The protein below binds the small molecule below.
Small molecule (SMILES): Nc1ncnc2c1ncn2[C@@H]1O[C@@H]2CO[P](=O)(O)O[C@H]3[C@@H](O)[C@H](n4cnc5c(N)ncnc54)O[C@@H]3CO[P](=O)(O)O[C@H]2[C@H]1O

Binding-site contacts:
Ligand atom N9 contacts residue ARG37 of chain 1.A at 3.6 Å.
Ligand atom C4' contacts residue ASP35 of chain 1.B at 3.7 Å.
Ligand atom O1P1 contacts residue ARG37 of chain 1.B at 2.6 Å (salt-bridge).
Ligand atom N7 contacts residue ILE31 of chain 1.B at 3.6 Å.
Ligand atom N1 contacts residue ASN43 of chain 1.B at 3.6 Å.
Ligand atom C51 contacts residue ILE31 of chain 1.A at 3.4 Å (hydrophobic).
Ligand atom N1 contacts residue ILE44 of chain 1.B at 3.0 Å (h-bond).
Ligand atom O2'1 contacts residue ASP35 of chain 1.A at 2.9 Å (salt-bridge).
Ligand atom O2' contacts residue ASP35 of chain 1.B at 3.0 Å (salt-bridge).
Ligand atom O2'1 contacts residue ILE36 of chain 1.A at 3.6 Å.
Ligand atom C2 contacts residue ILE42 of chain 1.B at 3.2 Å (hydrophobic).
Ligand atom C8 contacts residue PRO59 of chain 1.B at 3.7 Å (hydrophobic).
Ligand atom N31 contacts residue ARG37 of chain 1.A at 3.1 Å (salt-bridge).
Ligand atom N7 contacts residue ARG37 of chain 1.A at 2.9 Å (salt-bridge).
Ligand atom O4' contacts residue ILE32 of chain 1.B at 3.5 Å.
Ligand atom C21 contacts residue ARG37 of chain 1.A at 3.5 Å.
Ligand atom N6 contacts residue ARG37 of chain 1.A at 3.4 Å (salt-bridge).
Ligand atom C81 contacts residue PRO59 of chain 1.A at 3.5 Å (hydrophobic).
Ligand atom N6 contacts residue ILE44 of chain 1.B at 3.2 Å (h-bond).
Ligand atom N61 contacts residue ILE44 of chain 1.A at 2.8 Å (h-bond).
Ligand atom N6 contacts residue ASN43 of chain 1.B at 3.5 Å (h-bond).
Ligand atom O1P contacts residue ARG37 of chain 1.A at 3.2 Å (salt-bridge).
Ligand atom O2' contacts residue ARG37 of chain 1.B at 3.4 Å (salt-bridge).
Ligand atom C8 contacts residue ARG37 of chain 1.A at 3.3 Å.
Ligand atom C5 contacts residue ILE31 of chain 1.B at 3.5 Å (hydrophobic).
Ligand atom N7 contacts residue PRO59 of chain 1.B at 3.6 Å.
Ligand atom N11 contacts residue ARG37 of chain 1.A at 3.4 Å (salt-bridge).
Ligand atom C61 contacts residue ARG37 of chain 1.A at 3.4 Å.
Ligand atom C5 contacts residue ARG37 of chain 1.A at 3.2 Å.
Ligand atom O2P1 contacts residue ARG37 of chain 1.B at 3.3 Å (salt-bridge).
Ligand atom O2' contacts residue ALA38 of chain 1.B at 3.2 Å (h-bond).
Ligand atom N11 contacts residue ILE44 of chain 1.A at 3.0 Å (h-bond).
Ligand atom C2 contacts residue ARG37 of chain 1.B at 3.6 Å.
Ligand atom C51 contacts residue ARG37 of chain 1.A at 3.6 Å.
Ligand atom C4'1 contacts residue ASP35 of chain 1.A at 3.6 Å.
Ligand atom N3 contacts residue ARG37 of chain 1.B at 3.2 Å (salt-bridge).
Ligand atom C21 contacts residue ILE42 of chain 1.A at 3.4 Å (hydrophobic).
Ligand atom O2'1 contacts residue ALA38 of chain 1.A at 3.1 Å (h-bond).
Ligand atom N71 contacts residue ILE31 of chain 1.A at 3.4 Å.
Ligand atom O2'1 contacts residue ARG37 of chain 1.A at 3.3 Å (salt-bridge).

Sequence of chain 1.B:
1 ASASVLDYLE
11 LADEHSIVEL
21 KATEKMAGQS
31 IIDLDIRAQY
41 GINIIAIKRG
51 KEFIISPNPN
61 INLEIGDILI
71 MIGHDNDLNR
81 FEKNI

Sequence of chain 1.A:
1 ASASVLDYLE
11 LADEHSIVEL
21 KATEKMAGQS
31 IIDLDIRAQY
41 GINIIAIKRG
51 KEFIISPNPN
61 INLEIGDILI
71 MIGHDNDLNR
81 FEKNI